Sequence of chain 1.A:
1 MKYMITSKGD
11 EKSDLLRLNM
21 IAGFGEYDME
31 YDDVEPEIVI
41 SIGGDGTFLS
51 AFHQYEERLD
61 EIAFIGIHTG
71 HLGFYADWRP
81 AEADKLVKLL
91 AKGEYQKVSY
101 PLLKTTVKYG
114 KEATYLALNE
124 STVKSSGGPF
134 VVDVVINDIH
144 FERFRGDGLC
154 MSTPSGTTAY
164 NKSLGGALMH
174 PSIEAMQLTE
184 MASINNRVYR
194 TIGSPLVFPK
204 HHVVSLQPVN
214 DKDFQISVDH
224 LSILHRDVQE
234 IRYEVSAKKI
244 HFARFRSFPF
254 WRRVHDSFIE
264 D

This protein binds this small molecule.
Small molecule (SMILES): Cc1nc2c(N)ncnc2n1CCO

Binding-site contacts:
Ligand atom C5 contacts residue ASP45 of chain 1.A at 4.0 Å.
Ligand atom CAA contacts residue GLY46 of chain 1.A at 3.7 Å.
Ligand atom CAA contacts residue ASN122 of chain 1.A at 3.7 Å.
Ligand atom CAA contacts residue HIS223 of chain 1.A at 4.0 Å.
Ligand atom N1 contacts residue PHE74 of chain 1.A at 3.5 Å.
Ligand atom C2 contacts residue ALA162 of chain 1.A at 3.8 Å (hydrophobic).
Ligand atom OAC contacts residue ALA162 of chain 1.A at 4.4 Å.
Ligand atom N6 contacts residue GLY159 of chain 1.A at 4.1 Å.
Ligand atom CAA contacts residue ASP45 of chain 1.A at 3.5 Å.
Ligand atom C8 contacts residue ASN122 of chain 1.A at 3.6 Å.
Ligand atom C8 contacts residue ASP45 of chain 1.A at 3.4 Å.
Ligand atom C5 contacts residue ALA162 of chain 1.A at 3.9 Å (hydrophobic).
Ligand atom C6 contacts residue THR161 of chain 1.A at 3.4 Å.
Ligand atom CAF contacts residue ASP45 of chain 1.A at 4.1 Å.
Ligand atom CAA contacts residue LEU49 of chain 1.A at 4.0 Å (hydrophobic).
Ligand atom N7 contacts residue ASP45 of chain 1.A at 3.9 Å.
Ligand atom N9 contacts residue ASP45 of chain 1.A at 3.7 Å.
Ligand atom N6 contacts residue PHE74 of chain 1.A at 4.4 Å.
Ligand atom C6 contacts residue SER158 of chain 1.A at 4.2 Å.
Ligand atom N3 contacts residue ALA162 of chain 1.A at 4.2 Å.
Ligand atom C4 contacts residue ALA162 of chain 1.A at 4.1 Å (hydrophobic).
Ligand atom N7 contacts residue ASN122 of chain 1.A at 3.0 Å (h-bond).
Ligand atom N1 contacts residue ALA162 of chain 1.A at 3.5 Å (h-bond).
Ligand atom C6 contacts residue PHE74 of chain 1.A at 4.3 Å (hydrophobic).
Ligand atom N3 contacts residue THR161 of chain 1.A at 4.1 Å.
Ligand atom N6 contacts residue ASN122 of chain 1.A at 3.2 Å (h-bond).
Ligand atom N1 contacts residue THR161 of chain 1.A at 2.6 Å (h-bond).
Ligand atom N6 contacts residue TYR75 of chain 1.A at 3.6 Å (h-bond).
Ligand atom N7 contacts residue TYR75 of chain 1.A at 3.8 Å.
Ligand atom C4 contacts residue ASP45 of chain 1.A at 3.8 Å.
Ligand atom N3 contacts residue PHE74 of chain 1.A at 4.2 Å.
Ligand atom N6 contacts residue SER158 of chain 1.A at 3.1 Å (h-bond).
Ligand atom C6 contacts residue ASN122 of chain 1.A at 4.0 Å.
Ligand atom N3 contacts residue ASP45 of chain 1.A at 4.2 Å.
Ligand atom N6 contacts residue ALA162 of chain 1.A at 4.2 Å.
Ligand atom C5 contacts residue ASN122 of chain 1.A at 3.9 Å.
Ligand atom C2 contacts residue PHE74 of chain 1.A at 3.5 Å (hydrophobic).
Ligand atom N6 contacts residue THR161 of chain 1.A at 3.4 Å (h-bond).
Ligand atom C6 contacts residue ALA162 of chain 1.A at 3.7 Å (hydrophobic).
Ligand atom C2 contacts residue THR161 of chain 1.A at 3.2 Å.